Binding-site contacts:
Ligand atom C5 contacts residue THR448 of chain 1.A at 4.4 Å.
Ligand atom C2 contacts residue ASN446 of chain 1.A at 2.3 Å.
Ligand atom O5 contacts residue VAL449 of chain 1.A at 3.5 Å.
Ligand atom C5 contacts residue ASN446 of chain 1.A at 3.6 Å.
Ligand atom C5 contacts residue VAL449 of chain 1.A at 4.2 Å (hydrophobic).
Ligand atom O7 contacts residue ASN446 of chain 1.A at 3.4 Å (h-bond).
Ligand atom O5 contacts residue ASN446 of chain 1.A at 2.3 Å (h-bond).
Ligand atom C1 contacts residue THR448 of chain 1.A at 3.8 Å.
Ligand atom O6 contacts residue VAL449 of chain 1.A at 4.2 Å.
Ligand atom C1 contacts residue ASN446 of chain 1.A at 1.4 Å.
Ligand atom C1 contacts residue VAL449 of chain 1.A at 4.1 Å (hydrophobic).
Ligand atom C4 contacts residue ASN446 of chain 1.A at 4.1 Å.
Ligand atom C3 contacts residue ASN446 of chain 1.A at 3.7 Å.
Ligand atom C6 contacts residue VAL449 of chain 1.A at 4.1 Å (hydrophobic).
Ligand atom C7 contacts residue ASN446 of chain 1.A at 3.4 Å.
Ligand atom O5 contacts residue THR448 of chain 1.A at 4.2 Å.
Ligand atom N2 contacts residue ASN446 of chain 1.A at 2.9 Å (h-bond).

The protein below binds the small molecule below.
Small molecule (SMILES): CC(=O)N[C@@H]1[C@@H](O)[C@H](O)[C@@H](CO)O[C@H]1O

Sequence of chain 1.A:
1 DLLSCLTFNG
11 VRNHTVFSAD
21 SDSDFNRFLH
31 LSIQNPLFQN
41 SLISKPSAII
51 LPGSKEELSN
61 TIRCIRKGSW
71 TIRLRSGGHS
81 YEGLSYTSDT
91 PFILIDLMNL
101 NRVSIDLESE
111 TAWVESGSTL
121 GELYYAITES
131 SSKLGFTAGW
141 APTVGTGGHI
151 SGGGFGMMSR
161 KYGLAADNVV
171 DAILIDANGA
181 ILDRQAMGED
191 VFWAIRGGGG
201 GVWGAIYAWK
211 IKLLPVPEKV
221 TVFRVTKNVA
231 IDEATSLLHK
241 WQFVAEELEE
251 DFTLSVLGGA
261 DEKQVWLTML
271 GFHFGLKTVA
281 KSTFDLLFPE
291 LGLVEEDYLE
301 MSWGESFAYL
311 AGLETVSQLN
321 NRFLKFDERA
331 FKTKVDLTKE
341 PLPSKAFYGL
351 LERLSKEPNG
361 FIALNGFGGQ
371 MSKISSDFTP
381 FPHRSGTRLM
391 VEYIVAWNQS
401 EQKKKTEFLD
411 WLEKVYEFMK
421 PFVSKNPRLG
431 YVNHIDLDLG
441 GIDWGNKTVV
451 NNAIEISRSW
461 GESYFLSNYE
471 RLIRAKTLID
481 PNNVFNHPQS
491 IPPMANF